Sequence of chain 1.D:
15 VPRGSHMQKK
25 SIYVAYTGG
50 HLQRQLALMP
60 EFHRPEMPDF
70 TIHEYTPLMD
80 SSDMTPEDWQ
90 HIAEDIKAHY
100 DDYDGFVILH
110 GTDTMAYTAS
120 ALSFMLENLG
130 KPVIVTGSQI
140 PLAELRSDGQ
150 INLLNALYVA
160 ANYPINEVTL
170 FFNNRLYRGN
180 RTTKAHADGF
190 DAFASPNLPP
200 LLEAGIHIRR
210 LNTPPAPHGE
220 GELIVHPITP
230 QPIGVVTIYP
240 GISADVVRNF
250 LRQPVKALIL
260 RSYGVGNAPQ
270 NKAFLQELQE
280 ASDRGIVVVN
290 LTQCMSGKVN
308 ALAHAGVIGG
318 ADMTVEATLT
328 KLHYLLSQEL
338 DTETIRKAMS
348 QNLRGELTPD

Binding-site contacts:
Ligand atom CB contacts residue THR111 of chain 1.B at 3.9 Å.
Ligand atom CB contacts residue ASP112 of chain 1.B at 4.3 Å.
Ligand atom OD2 contacts residue GLY33 of chain 1.B at 4.1 Å.
Ligand atom C contacts residue SER80 of chain 1.B at 3.4 Å.
Ligand atom O contacts residue ASN1 of chain 1.O at 0.8 Å (h-bond).
Ligand atom CG contacts residue GLY110 of chain 1.B at 4.5 Å.
Ligand atom O contacts residue SER80 of chain 1.B at 2.7 Å (h-bond).
Ligand atom OXT contacts residue THR111 of chain 1.B at 3.0 Å (h-bond).
Ligand atom CG contacts residue SER137 of chain 1.B at 4.0 Å.
Ligand atom CA contacts residue ASN1 of chain 1.O at 0.6 Å.
Ligand atom OXT contacts residue ASP112 of chain 1.B at 2.7 Å (salt-bridge).
Ligand atom C contacts residue ASP112 of chain 1.B at 3.9 Å.
Ligand atom CG contacts residue GLY33 of chain 1.B at 4.3 Å.
Ligand atom OD1 contacts residue GLY33 of chain 1.B at 4.1 Å.
Ligand atom C contacts residue THR111 of chain 1.B at 3.8 Å.
Ligand atom OD2 contacts residue ASN1 of chain 1.O at 3.2 Å.
Ligand atom OD1 contacts residue GLY110 of chain 1.B at 3.4 Å.
Ligand atom CA contacts residue ASP112 of chain 1.B at 3.9 Å.
Ligand atom O contacts residue GLY110 of chain 1.B at 3.3 Å.
Ligand atom OD1 contacts residue THR111 of chain 1.B at 2.9 Å (h-bond).
Ligand atom C contacts residue ASN1 of chain 1.O at 0.6 Å.
Ligand atom CG contacts residue THR111 of chain 1.B at 3.9 Å.
Ligand atom C contacts residue GLY110 of chain 1.B at 3.5 Å.
Ligand atom N contacts residue ASN266 of chain 1.D at 3.4 Å (h-bond).
Ligand atom OD1 contacts residue SER137 of chain 1.B at 3.5 Å (h-bond).
Ligand atom OXT contacts residue ASN1 of chain 1.O at 0.6 Å (h-bond).
Ligand atom O contacts residue GLY33 of chain 1.B at 4.1 Å.
Ligand atom O contacts residue SER81 of chain 1.B at 4.3 Å.
Ligand atom OXT contacts residue GLY110 of chain 1.B at 3.1 Å.
Ligand atom CG contacts residue ASN1 of chain 1.O at 2.6 Å.
Ligand atom O contacts residue THR111 of chain 1.B at 4.3 Å.
Ligand atom N contacts residue ASN1 of chain 1.O at 0.2 Å.
Ligand atom OD1 contacts residue ASN1 of chain 1.O at 3.1 Å.
Ligand atom N contacts residue ASP112 of chain 1.B at 2.8 Å (salt-bridge).
Ligand atom O contacts residue ASP79 of chain 1.B at 3.6 Å.
Ligand atom CB contacts residue ASN1 of chain 1.O at 1.9 Å.
Ligand atom OXT contacts residue SER80 of chain 1.B at 2.6 Å (h-bond).
Ligand atom OD2 contacts residue SER137 of chain 1.B at 4.0 Å.

This small molecule binds to this protein.
Small molecule (SMILES): N[C@@H](CC(=O)O)C(=O)O

Sequence of chain 1.B:
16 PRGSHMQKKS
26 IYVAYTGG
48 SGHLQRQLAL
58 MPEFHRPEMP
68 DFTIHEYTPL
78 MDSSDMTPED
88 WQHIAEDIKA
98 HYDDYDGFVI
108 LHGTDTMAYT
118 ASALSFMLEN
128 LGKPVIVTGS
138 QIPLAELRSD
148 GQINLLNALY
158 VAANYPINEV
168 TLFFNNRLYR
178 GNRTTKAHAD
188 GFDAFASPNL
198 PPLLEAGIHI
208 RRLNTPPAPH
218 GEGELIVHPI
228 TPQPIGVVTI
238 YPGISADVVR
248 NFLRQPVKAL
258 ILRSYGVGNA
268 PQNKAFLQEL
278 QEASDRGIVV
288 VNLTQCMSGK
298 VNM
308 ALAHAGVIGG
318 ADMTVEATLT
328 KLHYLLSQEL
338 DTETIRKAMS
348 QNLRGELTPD